Binding-site contacts:
Ligand atom C21 contacts residue GLY221 of chain 3.B at 3.4 Å.
Ligand atom C7 contacts residue MET107 of chain 3.B at 3.5 Å (hydrophobic).
Ligand atom C22 contacts residue GLY33 of chain 3.B at 3.4 Å.
Ligand atom C6 contacts residue ASP118 of chain 3.B at 3.7 Å.
Ligand atom C12 contacts residue ALA115 of chain 3.B at 3.4 Å (hydrophobic).
Ligand atom C26 contacts residue ASP31 of chain 3.B at 3.6 Å.
Ligand atom C1 contacts residue VAL120 of chain 3.B at 3.4 Å (hydrophobic).
Ligand atom C11 contacts residue ALA115 of chain 3.B at 3.6 Å (hydrophobic).
Ligand atom C31 contacts residue TRP38 of chain 3.B at 3.6 Å (hydrophobic).
Ligand atom C27 contacts residue ASP31 of chain 3.B at 3.3 Å.
Ligand atom C2 contacts residue PHE112 of chain 3.B at 3.4 Å (hydrophobic).
Ligand atom C1 contacts residue PHE117 of chain 3.B at 3.3 Å (hydrophobic).
Ligand atom C24 contacts residue GLY221 of chain 3.B at 3.3 Å.
Ligand atom N2 contacts residue ASP219 of chain 3.B at 2.6 Å (salt-bridge).
Ligand atom C8 contacts residue MET107 of chain 3.B at 3.4 Å (hydrophobic).
Ligand atom C12 contacts residue PRO111 of chain 3.B at 3.3 Å (hydrophobic).
Ligand atom C3 contacts residue ASP118 of chain 3.B at 3.4 Å.
Ligand atom N3 contacts residue ASP31 of chain 3.B at 3.0 Å (salt-bridge).
Ligand atom C6 contacts residue PHE112 of chain 3.B at 3.4 Å (hydrophobic).
Ligand atom C25 contacts residue TYR76 of chain 3.B at 3.6 Å (hydrophobic).
Ligand atom C32 contacts residue TRP38 of chain 3.B at 3.4 Å (hydrophobic).
Ligand atom N2 contacts residue GLY33 of chain 3.B at 3.6 Å.
Ligand atom C28 contacts residue VAL120 of chain 3.B at 3.7 Å (hydrophobic).
Ligand atom C8 contacts residue ASP118 of chain 3.B at 3.0 Å.
Ligand atom C17 contacts residue GLN12 of chain 3.B at 3.5 Å.
Ligand atom N2 contacts residue ASP31 of chain 3.B at 2.9 Å (salt-bridge).
Ligand atom C5 contacts residue PHE112 of chain 3.B at 3.5 Å (hydrophobic).
Ligand atom O7 contacts residue PHE112 of chain 3.B at 3.6 Å.
Ligand atom C23 contacts residue ASP31 of chain 3.B at 3.3 Å.
Ligand atom O2 contacts residue VAL104 of chain 3.B at 3.0 Å.
Ligand atom C20 contacts residue ASP31 of chain 3.B at 3.1 Å.
Ligand atom C21 contacts residue ASP31 of chain 3.B at 3.2 Å.
Ligand atom C21 contacts residue ASP219 of chain 3.B at 3.2 Å.
Ligand atom O1 contacts residue PHE112 of chain 3.B at 3.4 Å.
Ligand atom C22 contacts residue ASP219 of chain 3.B at 3.5 Å.
Ligand atom C8 contacts residue PRO40 of chain 3.B at 3.5 Å (hydrophobic).
Ligand atom C22 contacts residue ASP31 of chain 3.B at 3.6 Å.
Ligand atom C7 contacts residue ASP118 of chain 3.B at 3.1 Å.
Ligand atom C27 contacts residue SER34 of chain 3.B at 3.7 Å.
Ligand atom C14 contacts residue GLY221 of chain 3.B at 3.6 Å.

Sequence of chain 3.B:
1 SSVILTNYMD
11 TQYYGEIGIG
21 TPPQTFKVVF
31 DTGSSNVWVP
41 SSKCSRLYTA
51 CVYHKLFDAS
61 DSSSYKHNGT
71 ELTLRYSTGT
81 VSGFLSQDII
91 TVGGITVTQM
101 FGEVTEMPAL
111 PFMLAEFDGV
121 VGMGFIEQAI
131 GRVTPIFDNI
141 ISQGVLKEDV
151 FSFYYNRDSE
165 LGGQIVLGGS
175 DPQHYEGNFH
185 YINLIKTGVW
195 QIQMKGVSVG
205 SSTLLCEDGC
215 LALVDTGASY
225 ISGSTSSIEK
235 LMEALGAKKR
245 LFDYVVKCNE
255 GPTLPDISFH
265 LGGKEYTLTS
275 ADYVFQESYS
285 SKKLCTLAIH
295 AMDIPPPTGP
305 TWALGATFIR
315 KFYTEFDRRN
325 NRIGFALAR

The protein below binds the small molecule below.
Small molecule (SMILES): COc1ccccc1COCCCOc1ccc(N2C(=O)CNC[C@@H]2COc2ccc3c(ccn3CC(=O)O)c2)cc1